A small-molecule ligand and the protein it binds are described below.
Small molecule (SMILES): CC(=O)N[C@@H]1[C@@H](O)[C@H](O)[C@@H](CO)O[C@H]1O

Binding-site contacts:
Ligand atom C8 contacts residue ASN1085 of chain 1.D at 3.2 Å.
Ligand atom C8 contacts residue GLY1086 of chain 1.D at 4.2 Å.
Ligand atom C1 contacts residue HIS1088 of chain 1.D at 4.2 Å.
Ligand atom O7 contacts residue ASN1085 of chain 1.D at 4.1 Å.
Ligand atom N2 contacts residue ASN1085 of chain 1.D at 2.9 Å (h-bond).
Ligand atom O5 contacts residue ASN1085 of chain 1.D at 2.4 Å (h-bond).
Ligand atom O5 contacts residue HIS1088 of chain 1.D at 4.1 Å.
Ligand atom C7 contacts residue ASN1085 of chain 1.D at 3.4 Å.
Ligand atom C5 contacts residue ASN1085 of chain 1.D at 3.6 Å.
Ligand atom C4 contacts residue ASN1085 of chain 1.D at 4.2 Å.
Ligand atom C1 contacts residue ASN1085 of chain 1.D at 1.4 Å.
Ligand atom C2 contacts residue ASN1085 of chain 1.D at 2.5 Å.
Ligand atom C3 contacts residue ASN1085 of chain 1.D at 3.8 Å.
Ligand atom C1 contacts residue THR1087 of chain 1.D at 4.3 Å.

Sequence of chain 1.D:
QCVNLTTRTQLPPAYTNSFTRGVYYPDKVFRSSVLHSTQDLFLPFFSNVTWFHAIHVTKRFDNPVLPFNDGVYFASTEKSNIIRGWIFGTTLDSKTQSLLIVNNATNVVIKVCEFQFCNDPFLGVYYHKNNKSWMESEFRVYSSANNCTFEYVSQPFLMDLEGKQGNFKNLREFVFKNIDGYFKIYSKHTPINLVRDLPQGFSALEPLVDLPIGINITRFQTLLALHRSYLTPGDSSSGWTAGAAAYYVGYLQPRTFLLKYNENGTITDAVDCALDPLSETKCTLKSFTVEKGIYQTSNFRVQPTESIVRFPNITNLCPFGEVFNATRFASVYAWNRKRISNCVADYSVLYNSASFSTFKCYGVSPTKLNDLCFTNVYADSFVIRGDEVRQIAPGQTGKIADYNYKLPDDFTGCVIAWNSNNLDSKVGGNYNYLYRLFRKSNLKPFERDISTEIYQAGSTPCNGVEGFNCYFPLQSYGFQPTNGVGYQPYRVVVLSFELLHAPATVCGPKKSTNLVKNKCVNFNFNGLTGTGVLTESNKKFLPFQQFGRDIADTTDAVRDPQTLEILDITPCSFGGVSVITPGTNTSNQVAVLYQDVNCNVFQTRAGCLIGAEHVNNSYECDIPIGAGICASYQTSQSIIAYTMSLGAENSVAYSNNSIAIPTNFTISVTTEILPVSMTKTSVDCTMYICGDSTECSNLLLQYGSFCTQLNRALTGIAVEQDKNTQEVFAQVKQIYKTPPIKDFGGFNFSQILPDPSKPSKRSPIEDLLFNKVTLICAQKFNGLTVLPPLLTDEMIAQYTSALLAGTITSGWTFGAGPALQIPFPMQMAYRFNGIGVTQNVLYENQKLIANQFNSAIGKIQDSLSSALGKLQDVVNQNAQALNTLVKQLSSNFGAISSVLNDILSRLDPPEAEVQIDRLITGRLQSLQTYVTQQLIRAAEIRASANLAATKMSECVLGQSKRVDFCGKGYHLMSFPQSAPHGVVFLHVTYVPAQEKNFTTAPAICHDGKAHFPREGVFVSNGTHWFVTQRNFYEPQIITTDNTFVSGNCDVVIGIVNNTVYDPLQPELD